Sequence of chain 1.A:
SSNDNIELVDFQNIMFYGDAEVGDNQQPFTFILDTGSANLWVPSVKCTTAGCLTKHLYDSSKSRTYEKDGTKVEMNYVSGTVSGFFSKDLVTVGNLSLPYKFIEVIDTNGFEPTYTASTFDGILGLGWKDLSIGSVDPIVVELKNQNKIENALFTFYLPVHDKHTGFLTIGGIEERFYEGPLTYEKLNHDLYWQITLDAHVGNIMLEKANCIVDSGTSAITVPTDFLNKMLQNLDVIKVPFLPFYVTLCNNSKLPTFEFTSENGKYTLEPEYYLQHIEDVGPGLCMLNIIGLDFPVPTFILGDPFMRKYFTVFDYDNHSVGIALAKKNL

Sequence of chain 1.B:
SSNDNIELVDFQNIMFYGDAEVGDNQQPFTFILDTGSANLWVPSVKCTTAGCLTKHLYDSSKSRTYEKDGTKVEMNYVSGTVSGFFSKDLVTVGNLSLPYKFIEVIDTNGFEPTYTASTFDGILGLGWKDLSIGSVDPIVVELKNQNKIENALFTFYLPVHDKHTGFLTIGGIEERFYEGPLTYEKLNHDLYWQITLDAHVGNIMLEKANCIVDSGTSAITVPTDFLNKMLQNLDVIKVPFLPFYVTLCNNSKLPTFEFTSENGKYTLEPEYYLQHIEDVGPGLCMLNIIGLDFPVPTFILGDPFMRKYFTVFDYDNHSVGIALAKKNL

The protein below binds the small molecule below.
Small molecule (SMILES): COC(=O)C[C@H](O)[C@@H](NC(=O)[C@H](C)NC(=O)C[C@H](O)[C@@H](NC(=O)[C@@H](NC(=O)[C@@H](NC(=O)CC(C)C)C(C)C)C(C)C)C(F)(F)F)C(F)(F)F

Binding-site contacts:
Ligand atom O15 contacts residue VAL78 of chain 1.A at 3.5 Å.
Ligand atom N8 contacts residue SER37 of chain 1.A at 3.8 Å.
Ligand atom O9 contacts residue TYR77 of chain 1.A at 3.7 Å.
Ligand atom C34 contacts residue THR217 of chain 1.A at 3.7 Å.
Ligand atom N5 contacts residue ASN76 of chain 1.A at 3.3 Å (h-bond).
Ligand atom C15 contacts residue SER79 of chain 1.A at 3.6 Å.
Ligand atom O18 contacts residue GLY216 of chain 1.A at 3.3 Å (h-bond).
Ligand atom O6 contacts residue TYR192 of chain 1.A at 2.6 Å (h-bond).
Ligand atom C21 contacts residue PHE241 of chain 1.B at 3.5 Å (hydrophobic).
Ligand atom N20 contacts residue SER218 of chain 1.A at 3.1 Å (h-bond).
Ligand atom O18 contacts residue THR217 of chain 1.A at 3.4 Å.
Ligand atom C7 contacts residue ASN76 of chain 1.A at 3.7 Å.
Ligand atom F5 contacts residue VAL78 of chain 1.A at 3.4 Å.
Ligand atom C29 contacts residue SER37 of chain 1.A at 3.5 Å.
Ligand atom C13 contacts residue ASP34 of chain 1.A at 3.8 Å.
Ligand atom F2 contacts residue ASP34 of chain 1.A at 3.1 Å.
Ligand atom F1 contacts residue ASP34 of chain 1.A at 3.6 Å.
Ligand atom O21 contacts residue PHE241 of chain 1.B at 3.8 Å.
Ligand atom F1 contacts residue GLY216 of chain 1.A at 3.0 Å.
Ligand atom C11 contacts residue ASP34 of chain 1.A at 3.4 Å.
Ligand atom F6 contacts residue ASN76 of chain 1.A at 3.6 Å.
Ligand atom O11 contacts residue ASP214 of chain 1.A at 2.8 Å (salt-bridge).
Ligand atom C10 contacts residue GLY36 of chain 1.A at 3.6 Å.
Ligand atom O18 contacts residue SER218 of chain 1.A at 3.0 Å (h-bond).
Ligand atom N17 contacts residue SER79 of chain 1.A at 3.1 Å (h-bond).
Ligand atom F2 contacts residue TYR77 of chain 1.A at 3.1 Å.
Ligand atom C35 contacts residue THR217 of chain 1.A at 3.4 Å.
Ligand atom O15 contacts residue SER79 of chain 1.A at 2.9 Å (h-bond).
Ligand atom N14 contacts residue GLY216 of chain 1.A at 3.4 Å (h-bond).
Ligand atom O9 contacts residue VAL78 of chain 1.A at 3.3 Å (h-bond).
Ligand atom C22 contacts residue PHE241 of chain 1.B at 3.2 Å (hydrophobic).
Ligand atom C24 contacts residue PHE241 of chain 1.B at 3.8 Å (hydrophobic).
Ligand atom C21 contacts residue SER218 of chain 1.A at 3.7 Å.
Ligand atom C24 contacts residue ILE290 of chain 1.A at 3.6 Å (hydrophobic).
Ligand atom O11 contacts residue ASP34 of chain 1.A at 2.7 Å (salt-bridge).
Ligand atom C22 contacts residue SER218 of chain 1.A at 3.3 Å.
Ligand atom F6 contacts residue TYR77 of chain 1.A at 3.6 Å.
Ligand atom N8 contacts residue GLY36 of chain 1.A at 3.0 Å (h-bond).
Ligand atom C39 contacts residue SER218 of chain 1.A at 3.7 Å.
Ligand atom O3 contacts residue ASN76 of chain 1.A at 3.5 Å.